Sequence of chain 3.A:
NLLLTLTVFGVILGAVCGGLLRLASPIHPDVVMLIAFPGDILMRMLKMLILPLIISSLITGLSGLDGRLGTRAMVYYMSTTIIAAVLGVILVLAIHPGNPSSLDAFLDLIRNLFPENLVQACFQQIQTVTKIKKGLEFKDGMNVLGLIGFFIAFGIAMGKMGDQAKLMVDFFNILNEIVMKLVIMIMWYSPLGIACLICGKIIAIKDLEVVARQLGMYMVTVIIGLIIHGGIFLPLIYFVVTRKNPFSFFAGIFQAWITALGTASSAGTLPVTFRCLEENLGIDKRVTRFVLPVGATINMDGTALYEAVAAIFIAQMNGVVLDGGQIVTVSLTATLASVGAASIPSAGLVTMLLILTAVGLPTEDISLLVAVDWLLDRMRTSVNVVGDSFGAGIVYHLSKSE

Binding-site contacts:
Ligand atom C25 contacts residue LEU290 of chain 3.A at 3.8 Å (hydrophobic).
Ligand atom C17 contacts residue TRP286 of chain 3.A at 3.9 Å (hydrophobic).
Ligand atom C21 contacts residue LEU290 of chain 3.A at 3.4 Å (hydrophobic).
Ligand atom C14 contacts residue PC11 of chain 3.E at 4.3 Å.
Ligand atom C9 contacts residue TRP286 of chain 3.A at 3.8 Å (hydrophobic).
Ligand atom C16 contacts residue TRP286 of chain 3.A at 3.7 Å (hydrophobic).
Ligand atom C3 contacts residue TRP286 of chain 3.A at 3.5 Å (hydrophobic).
Ligand atom C7 contacts residue TRP286 of chain 3.A at 3.8 Å (hydrophobic).
Ligand atom C15 contacts residue TYR287 of chain 3.A at 4.4 Å (hydrophobic).
Ligand atom C21 contacts residue PRO289 of chain 3.A at 3.7 Å (hydrophobic).
Ligand atom C4 contacts residue PC11 of chain 3.E at 3.9 Å.
Ligand atom O1 contacts residue TRP286 of chain 3.A at 4.1 Å.
Ligand atom C4 contacts residue TRP286 of chain 3.A at 4.4 Å (hydrophobic).
Ligand atom C20 contacts residue LEU290 of chain 3.A at 4.2 Å (hydrophobic).
Ligand atom C13 contacts residue TRP286 of chain 3.A at 4.4 Å (hydrophobic).
Ligand atom C24 contacts residue LEU290 of chain 3.A at 3.9 Å (hydrophobic).
Ligand atom C10 contacts residue TRP286 of chain 3.A at 4.2 Å (hydrophobic).
Ligand atom C16 contacts residue TYR287 of chain 3.A at 4.1 Å (hydrophobic).
Ligand atom C8 contacts residue PC11 of chain 3.E at 4.5 Å.
Ligand atom C23 contacts residue LEU290 of chain 3.A at 4.5 Å (hydrophobic).
Ligand atom C1 contacts residue LEU49 of chain 3.A at 4.4 Å (hydrophobic).
Ligand atom C15 contacts residue PC11 of chain 3.E at 3.1 Å.
Ligand atom C22 contacts residue LEU290 of chain 3.A at 3.7 Å (hydrophobic).
Ligand atom C6 contacts residue PC11 of chain 3.E at 3.3 Å.
Ligand atom C7 contacts residue PC11 of chain 3.E at 3.1 Å.
Ligand atom C16 contacts residue PC11 of chain 3.E at 4.0 Å.
Ligand atom C1 contacts residue TRP286 of chain 3.A at 3.4 Å (hydrophobic).
Ligand atom C1 contacts residue LEU45 of chain 3.A at 3.9 Å (hydrophobic).
Ligand atom C5 contacts residue PC11 of chain 3.E at 4.2 Å.
Ligand atom C14 contacts residue TRP286 of chain 3.A at 3.6 Å (hydrophobic).
Ligand atom C11 contacts residue LEU49 of chain 3.A at 3.9 Å (hydrophobic).
Ligand atom C2 contacts residue LEU45 of chain 3.A at 3.6 Å (hydrophobic).
Ligand atom C15 contacts residue TRP286 of chain 3.A at 3.7 Å (hydrophobic).
Ligand atom C2 contacts residue TRP286 of chain 3.A at 3.7 Å (hydrophobic).
Ligand atom C5 contacts residue TRP286 of chain 3.A at 4.0 Å (hydrophobic).
Ligand atom C26 contacts residue LEU290 of chain 3.A at 3.9 Å (hydrophobic).
Ligand atom C12 contacts residue LEU49 of chain 3.A at 4.1 Å (hydrophobic).
Ligand atom C6 contacts residue TRP286 of chain 3.A at 3.6 Å (hydrophobic).
Ligand atom C27 contacts residue PC11 of chain 3.E at 4.5 Å.

A small-molecule ligand and the protein it binds are described below.
Small molecule (SMILES): CC(C)CCC[C@@H](C)[C@H]1CC[C@H]2[C@@H]3CC=C4C[C@@H](O)CC[C@]4(C)[C@H]3CC[C@]12C